Binding-site contacts:
Ligand atom O2P contacts residue SER178 of chain 2.A at 3.1 Å (h-bond).
Ligand atom O1 contacts residue GLY67 of chain 2.A at 3.8 Å.
Ligand atom O1P contacts residue SER178 of chain 2.A at 3.2 Å (h-bond).
Ligand atom O1 contacts residue GLY68 of chain 2.A at 3.1 Å (h-bond).
Ligand atom O2P contacts residue ILE69 of chain 2.A at 3.9 Å.
Ligand atom P contacts residue ILE69 of chain 2.A at 3.6 Å.
Ligand atom P contacts residue VAL70 of chain 2.A at 3.7 Å.
Ligand atom O2 contacts residue SER178 of chain 2.A at 4.3 Å.
Ligand atom O3P contacts residue VAL70 of chain 2.A at 4.1 Å.
Ligand atom O1P contacts residue GLY68 of chain 2.A at 3.6 Å.
Ligand atom O2P contacts residue GLY68 of chain 2.A at 3.3 Å.
Ligand atom C1 contacts residue ALA71 of chain 2.A at 3.4 Å (hydrophobic).
Ligand atom O2 contacts residue VAL70 of chain 2.A at 3.4 Å (h-bond).
Ligand atom P contacts residue SER178 of chain 2.A at 3.8 Å.
Ligand atom O2 contacts residue GLY68 of chain 2.A at 2.9 Å.
Ligand atom O2 contacts residue ALA71 of chain 2.A at 3.1 Å (h-bond).
Ligand atom P contacts residue ALA71 of chain 2.A at 4.2 Å.
Ligand atom O1 contacts residue ALA71 of chain 2.A at 3.6 Å.
Ligand atom O1P contacts residue ILE69 of chain 2.A at 3.0 Å (h-bond).
Ligand atom O2 contacts residue GLY67 of chain 2.A at 4.3 Å.
Ligand atom C1M contacts residue ALA71 of chain 2.A at 3.8 Å (hydrophobic).
Ligand atom O2 contacts residue ILE69 of chain 2.A at 3.3 Å (h-bond).
Ligand atom P contacts residue GLY68 of chain 2.A at 3.6 Å.
Ligand atom O2P contacts residue ASN177 of chain 2.A at 3.8 Å.
Ligand atom C1 contacts residue GLY68 of chain 2.A at 3.5 Å.
Ligand atom O3P contacts residue SER176 of chain 2.A at 4.1 Å.
Ligand atom O1P contacts residue VAL70 of chain 2.A at 3.0 Å (h-bond).

The protein below binds the small molecule below.
Small molecule (SMILES): CC(=O)OP(=O)(O)O

Sequence of chain 2.A:
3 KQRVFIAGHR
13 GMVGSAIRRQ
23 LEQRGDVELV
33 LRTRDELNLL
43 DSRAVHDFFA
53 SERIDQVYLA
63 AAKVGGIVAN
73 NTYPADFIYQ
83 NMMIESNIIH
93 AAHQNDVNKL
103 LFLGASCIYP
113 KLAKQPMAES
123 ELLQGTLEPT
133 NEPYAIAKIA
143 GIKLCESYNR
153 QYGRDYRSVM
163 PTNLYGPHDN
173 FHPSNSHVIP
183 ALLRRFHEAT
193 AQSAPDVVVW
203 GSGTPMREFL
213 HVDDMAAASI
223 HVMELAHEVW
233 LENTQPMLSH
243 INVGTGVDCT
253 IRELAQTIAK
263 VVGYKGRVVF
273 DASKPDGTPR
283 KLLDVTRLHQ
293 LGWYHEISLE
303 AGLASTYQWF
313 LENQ